Binding-site contacts:
Ligand atom C6 contacts residue PRO100 of chain 1.D at 4.5 Å (hydrophobic).
Ligand atom O6 contacts residue PRO100 of chain 1.D at 3.9 Å.
Ligand atom O5 contacts residue SER101 of chain 1.D at 3.8 Å.
Ligand atom C7 contacts residue SER112 of chain 1.D at 3.7 Å.
Ligand atom C1 contacts residue SER101 of chain 1.D at 3.7 Å.
Ligand atom N2 contacts residue SER112 of chain 1.D at 2.9 Å (h-bond).
Ligand atom C2 contacts residue SER112 of chain 1.D at 2.5 Å.
Ligand atom C4 contacts residue SER112 of chain 1.D at 4.3 Å.
Ligand atom O5 contacts residue PRO100 of chain 1.D at 3.7 Å.
Ligand atom C1 contacts residue SER112 of chain 1.D at 1.5 Å.
Ligand atom C3 contacts residue SER112 of chain 1.D at 3.8 Å.
Ligand atom O7 contacts residue SER112 of chain 1.D at 4.1 Å.
Ligand atom C5 contacts residue SER112 of chain 1.D at 3.7 Å.
Ligand atom C2 contacts residue SER101 of chain 1.D at 3.8 Å.
Ligand atom N2 contacts residue SER101 of chain 1.D at 4.1 Å.
Ligand atom O7 contacts residue SER101 of chain 1.D at 3.7 Å.
Ligand atom C6 contacts residue SER101 of chain 1.D at 4.5 Å.
Ligand atom C7 contacts residue SER101 of chain 1.D at 4.1 Å.
Ligand atom O5 contacts residue SER112 of chain 1.D at 2.4 Å (h-bond).
Ligand atom O6 contacts residue SER101 of chain 1.D at 3.5 Å (h-bond).

Sequence of chain 1.D:
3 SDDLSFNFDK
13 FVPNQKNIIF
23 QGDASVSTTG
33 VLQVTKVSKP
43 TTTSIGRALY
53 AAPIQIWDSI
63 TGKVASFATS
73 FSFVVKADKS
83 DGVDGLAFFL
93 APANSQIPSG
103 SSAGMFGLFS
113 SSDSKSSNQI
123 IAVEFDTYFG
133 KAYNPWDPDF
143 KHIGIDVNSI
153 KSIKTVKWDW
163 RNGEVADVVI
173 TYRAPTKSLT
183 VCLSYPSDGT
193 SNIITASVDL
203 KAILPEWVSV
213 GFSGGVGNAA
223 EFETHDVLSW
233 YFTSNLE

A small-molecule ligand and the protein it binds are described below.
Small molecule (SMILES): CC(=O)N[C@@H]1[C@@H](O)[C@H](O)[C@@H](CO)O[C@H]1O